Binding-site contacts:
Ligand atom O3' contacts residue VAL217 of chain 1.E at 3.2 Å.
Ligand atom C3' contacts residue SER247 of chain 1.E at 3.6 Å.
Ligand atom N9 contacts residue TYR258 of chain 1.E at 3.3 Å.
Ligand atom N6 contacts residue SER288 of chain 1.E at 2.5 Å (h-bond).
Ligand atom N3 contacts residue TYR258 of chain 1.E at 3.5 Å.
Ligand atom P2 contacts residue LYS119 of chain 1.E at 3.5 Å.
Ligand atom C8 contacts residue SER288 of chain 1.F at 3.6 Å.
Ligand atom N7 contacts residue A2P1 of chain 1.R at 2.9 Å (h-bond).
Ligand atom N6 contacts residue TYR258 of chain 1.F at 3.4 Å (h-bond).
Ligand atom N1 contacts residue GLN260 of chain 1.E at 3.3 Å (h-bond).
Ligand atom O3' contacts residue TYR218 of chain 1.E at 3.1 Å (h-bond).
Ligand atom O3' contacts residue SER247 of chain 1.E at 2.5 Å (h-bond).
Ligand atom C4 contacts residue TYR258 of chain 1.E at 3.4 Å (hydrophobic).
Ligand atom O2P contacts residue SER288 of chain 1.F at 2.9 Å (h-bond).
Ligand atom O4P contacts residue LYS119 of chain 1.E at 3.6 Å.
Ligand atom C4 contacts residue LYS286 of chain 1.E at 3.5 Å.
Ligand atom C8 contacts residue A2P1 of chain 1.R at 3.6 Å.
Ligand atom O3P contacts residue TYR218 of chain 1.E at 3.5 Å.
Ligand atom C2 contacts residue LYS286 of chain 1.E at 3.7 Å.
Ligand atom O2' contacts residue TYR258 of chain 1.E at 3.4 Å.
Ligand atom O2P contacts residue LYS287 of chain 1.F at 2.6 Å (salt-bridge).
Ligand atom O4P contacts residue LYS287 of chain 1.F at 2.4 Å.
Ligand atom N1 contacts residue SER288 of chain 1.E at 3.4 Å.
Ligand atom O5' contacts residue LYS286 of chain 1.E at 3.3 Å.
Ligand atom C6 contacts residue SER288 of chain 1.E at 3.5 Å.
Ligand atom N6 contacts residue A2P1 of chain 1.R at 3.0 Å (h-bond).
Ligand atom O1P contacts residue TYR258 of chain 1.E at 2.5 Å (h-bond).
Ligand atom C8 contacts residue TYR258 of chain 1.E at 3.5 Å (hydrophobic).
Ligand atom P2 contacts residue LYS287 of chain 1.F at 3.6 Å.
Ligand atom O4' contacts residue LYS286 of chain 1.E at 3.5 Å.
Ligand atom C2 contacts residue TYR258 of chain 1.E at 3.6 Å (hydrophobic).
Ligand atom O1P contacts residue SER288 of chain 1.F at 3.4 Å.
Ligand atom O3P contacts residue SER247 of chain 1.E at 3.4 Å.
Ligand atom O5P contacts residue LYS119 of chain 1.E at 2.8 Å (salt-bridge).
Ligand atom N3 contacts residue LYS286 of chain 1.E at 3.4 Å.
Ligand atom C2 contacts residue GLN260 of chain 1.E at 2.9 Å.
Ligand atom O2' contacts residue SER247 of chain 1.E at 2.9 Å (h-bond).
Ligand atom N7 contacts residue TYR258 of chain 1.E at 3.5 Å.
Ligand atom C4' contacts residue GLY216 of chain 1.E at 3.6 Å.
Ligand atom O4P contacts residue LYS286 of chain 1.E at 3.1 Å (salt-bridge).

A small-molecule ligand and the protein it binds are described below.
Small molecule (SMILES): Nc1ncnc2c1ncn2[C@@H]1O[C@H](COP(=O)(O)O)[C@@H](O)[C@H]1OP(=O)(O)O

Sequence of chain 1.E:
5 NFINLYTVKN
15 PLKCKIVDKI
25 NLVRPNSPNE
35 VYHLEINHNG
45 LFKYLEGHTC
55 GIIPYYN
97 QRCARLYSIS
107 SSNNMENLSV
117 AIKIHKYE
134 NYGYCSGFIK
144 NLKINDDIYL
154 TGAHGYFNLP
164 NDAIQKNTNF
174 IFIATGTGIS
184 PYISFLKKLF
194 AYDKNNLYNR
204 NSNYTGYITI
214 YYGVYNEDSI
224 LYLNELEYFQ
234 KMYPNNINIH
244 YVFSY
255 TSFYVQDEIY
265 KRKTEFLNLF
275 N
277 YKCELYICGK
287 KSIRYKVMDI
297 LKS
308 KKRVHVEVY

Sequence of chain 1.F:
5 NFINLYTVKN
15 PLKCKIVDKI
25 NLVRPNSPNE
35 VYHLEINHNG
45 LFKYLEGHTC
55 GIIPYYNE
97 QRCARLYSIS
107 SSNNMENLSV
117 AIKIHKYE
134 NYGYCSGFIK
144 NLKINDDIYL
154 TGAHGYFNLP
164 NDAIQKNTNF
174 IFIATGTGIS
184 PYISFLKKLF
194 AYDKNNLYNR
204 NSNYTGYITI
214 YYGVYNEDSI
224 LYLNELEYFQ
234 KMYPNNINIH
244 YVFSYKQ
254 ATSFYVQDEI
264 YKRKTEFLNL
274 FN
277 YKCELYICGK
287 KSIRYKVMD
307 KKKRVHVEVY